A small-molecule ligand and the protein it binds are described below.
Small molecule (SMILES): COc1ccccc1OCCNC[C@H](O)COc1cccc2[nH]c3ccccc3c12

Binding-site contacts:
Ligand atom C16 contacts residue ASP137 of chain 1.A at 3.6 Å.
Ligand atom C12 contacts residue SER231 of chain 1.A at 3.6 Å.
Ligand atom C2 contacts residue ASP137 of chain 1.A at 3.4 Å.
Ligand atom C21 contacts residue ILE118 of chain 1.A at 3.7 Å (hydrophobic).
Ligand atom C1 contacts residue ASN464 of chain 1.A at 3.4 Å.
Ligand atom C23 contacts residue TYR468 of chain 1.A at 3.5 Å (hydrophobic).
Ligand atom C1 contacts residue PHE441 of chain 1.A at 3.8 Å (hydrophobic).
Ligand atom C9 contacts residue SER227 of chain 1.A at 3.4 Å.
Ligand atom C12 contacts residue VAL138 of chain 1.A at 3.8 Å (hydrophobic).
Ligand atom C13 contacts residue THR142 of chain 1.A at 3.8 Å.
Ligand atom C15 contacts residue ASP137 of chain 1.A at 3.4 Å.
Ligand atom C8 contacts residue ASN445 of chain 1.A at 3.8 Å.
Ligand atom C7 contacts residue SER227 of chain 1.A at 3.3 Å.
Ligand atom C20 contacts residue HIS117 of chain 1.A at 3.6 Å.
Ligand atom C8 contacts residue PHE217 of chain 1.A at 3.8 Å (hydrophobic).
Ligand atom C14 contacts residue VAL141 of chain 1.A at 3.8 Å (hydrophobic).
Ligand atom C9 contacts residue TYR223 of chain 1.A at 3.7 Å (hydrophobic).
Ligand atom N2 contacts residue TYR468 of chain 1.A at 3.8 Å.
Ligand atom C11 contacts residue ASN445 of chain 1.A at 3.3 Å.
Ligand atom N2 contacts residue ASP137 of chain 1.A at 3.3 Å (salt-bridge).
Ligand atom C22 contacts residue TRP465 of chain 1.A at 3.7 Å (hydrophobic).
Ligand atom C1 contacts residue ASP137 of chain 1.A at 3.4 Å.
Ligand atom O2 contacts residue PHE441 of chain 1.A at 3.4 Å.
Ligand atom C9 contacts residue ASN445 of chain 1.A at 3.8 Å.
Ligand atom O1 contacts residue ASN464 of chain 1.A at 2.9 Å (h-bond).
Ligand atom C3 contacts residue PHE442 of chain 1.A at 3.8 Å (hydrophobic).
Ligand atom O1 contacts residue ASP137 of chain 1.A at 2.8 Å (salt-bridge).
Ligand atom C14 contacts residue PHE442 of chain 1.A at 3.5 Å (hydrophobic).
Ligand atom C13 contacts residue VAL138 of chain 1.A at 3.8 Å (hydrophobic).
Ligand atom C13 contacts residue PHE442 of chain 1.A at 3.8 Å (hydrophobic).
Ligand atom N2 contacts residue ASN464 of chain 1.A at 2.9 Å (h-bond).
Ligand atom O1 contacts residue TRP438 of chain 1.A at 3.8 Å.
Ligand atom N1 contacts residue SER227 of chain 1.A at 2.8 Å (h-bond).
Ligand atom C10 contacts residue ASN445 of chain 1.A at 3.7 Å.
Ligand atom C11 contacts residue TYR460 of chain 1.A at 3.5 Å (hydrophobic).
Ligand atom C15 contacts residue ASN464 of chain 1.A at 3.7 Å.
Ligand atom O3 contacts residue ASN464 of chain 1.A at 3.3 Å (h-bond).
Ligand atom C11 contacts residue PHE217 of chain 1.A at 3.7 Å (hydrophobic).
Ligand atom O1 contacts residue TYR468 of chain 1.A at 3.7 Å.
Ligand atom C17 contacts residue TRP133 of chain 1.A at 3.8 Å (hydrophobic).

Sequence of chain 1.A:
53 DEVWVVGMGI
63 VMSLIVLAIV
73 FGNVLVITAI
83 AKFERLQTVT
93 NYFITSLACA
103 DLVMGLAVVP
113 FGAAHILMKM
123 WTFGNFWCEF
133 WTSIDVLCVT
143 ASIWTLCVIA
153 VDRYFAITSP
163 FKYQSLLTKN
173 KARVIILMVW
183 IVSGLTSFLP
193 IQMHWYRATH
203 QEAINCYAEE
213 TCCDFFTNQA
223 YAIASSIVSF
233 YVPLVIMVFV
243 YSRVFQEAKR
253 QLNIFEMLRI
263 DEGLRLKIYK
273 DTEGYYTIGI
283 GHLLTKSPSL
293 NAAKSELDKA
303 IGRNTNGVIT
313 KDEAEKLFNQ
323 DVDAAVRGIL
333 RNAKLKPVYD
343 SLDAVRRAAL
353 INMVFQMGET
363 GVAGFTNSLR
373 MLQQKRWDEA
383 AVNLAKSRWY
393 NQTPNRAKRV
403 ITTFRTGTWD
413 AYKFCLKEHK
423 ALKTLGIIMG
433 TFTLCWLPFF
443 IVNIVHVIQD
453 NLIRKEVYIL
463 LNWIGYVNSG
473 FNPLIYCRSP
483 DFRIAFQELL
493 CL